Binding-site contacts:
Ligand atom C6 contacts residue GLN290 of chain 1.A at 3.5 Å.
Ligand atom O7 contacts residue ASN198 of chain 1.A at 3.3 Å (h-bond).
Ligand atom O6 contacts residue GLY286 of chain 1.A at 3.4 Å.
Ligand atom C5 contacts residue VAL287 of chain 1.A at 3.8 Å (hydrophobic).
Ligand atom O7 contacts residue GLN293 of chain 1.A at 3.3 Å.
Ligand atom O4 contacts residue LYS204 of chain 1.A at 3.2 Å.
Ligand atom C6 contacts residue GLY286 of chain 1.A at 3.6 Å.
Ligand atom C5 contacts residue ASN198 of chain 1.A at 3.7 Å.
Ligand atom C6 contacts residue SER284 of chain 1.A at 3.7 Å.
Ligand atom C1 contacts residue ASN198 of chain 1.A at 1.4 Å.
Ligand atom C8 contacts residue MET203 of chain 1.A at 3.8 Å (hydrophobic).
Ligand atom C5 contacts residue ASP201 of chain 1.A at 3.9 Å.
Ligand atom C7 contacts residue MET203 of chain 1.A at 3.8 Å (hydrophobic).
Ligand atom O5 contacts residue GLU283 of chain 1.A at 3.9 Å.
Ligand atom N2 contacts residue ASN198 of chain 1.A at 2.8 Å (h-bond).
Ligand atom O6 contacts residue GLN290 of chain 1.A at 3.8 Å.
Ligand atom O7 contacts residue GLN290 of chain 1.A at 3.4 Å.
Ligand atom N2 contacts residue MET203 of chain 1.A at 2.8 Å (h-bond).
Ligand atom O3 contacts residue MET203 of chain 1.A at 3.9 Å.
Ligand atom C8 contacts residue ASN289 of chain 1.A at 3.8 Å.
Ligand atom C2 contacts residue MET203 of chain 1.A at 3.5 Å (hydrophobic).
Ligand atom C1 contacts residue GLN290 of chain 1.A at 3.8 Å.
Ligand atom C5 contacts residue GLN290 of chain 1.A at 3.1 Å.
Ligand atom C3 contacts residue MET203 of chain 1.A at 3.4 Å (hydrophobic).
Ligand atom O5 contacts residue ASP201 of chain 1.A at 3.7 Å.
Ligand atom C4 contacts residue LYS204 of chain 1.A at 3.9 Å.
Ligand atom C6 contacts residue VAL287 of chain 1.A at 3.6 Å (hydrophobic).
Ligand atom O5 contacts residue GLN290 of chain 1.A at 3.5 Å (h-bond).
Ligand atom O3 contacts residue GLN290 of chain 1.A at 3.6 Å.
Ligand atom O7 contacts residue LYS204 of chain 1.A at 3.2 Å.
Ligand atom C2 contacts residue ASN198 of chain 1.A at 2.4 Å.
Ligand atom C6 contacts residue ASP201 of chain 1.A at 3.7 Å.
Ligand atom O6 contacts residue VAL287 of chain 1.A at 3.6 Å.
Ligand atom C1 contacts residue MET203 of chain 1.A at 3.9 Å (hydrophobic).
Ligand atom O5 contacts residue ASN198 of chain 1.A at 2.4 Å (h-bond).
Ligand atom C3 contacts residue ASN198 of chain 1.A at 3.7 Å.
Ligand atom C6 contacts residue VAL287 of chain 1.A at 3.7 Å (hydrophobic).
Ligand atom C2 contacts residue VAL287 of chain 1.A at 3.8 Å (hydrophobic).
Ligand atom C7 contacts residue ASN198 of chain 1.A at 3.3 Å.
Ligand atom C6 contacts residue GLU283 of chain 1.A at 3.9 Å.

This protein binds this small molecule.
Small molecule (SMILES): CC(=O)N[C@H]1[C@H](O[C@H]2[C@H](O)[C@@H](NC(C)=O)CO[C@@H]2CO)O[C@H](CO)[C@@H](O[C@@H]2O[C@H](CO[C@H]3O[C@H](CO)[C@@H](O)[C@H](O)[C@@H]3O)[C@@H](O)[C@H](O[C@H]3O[C@H](CO)[C@@H](O)[C@H](O)[C@@H]3O)[C@@H]2O)[C@@H]1O

Sequence of chain 1.A:
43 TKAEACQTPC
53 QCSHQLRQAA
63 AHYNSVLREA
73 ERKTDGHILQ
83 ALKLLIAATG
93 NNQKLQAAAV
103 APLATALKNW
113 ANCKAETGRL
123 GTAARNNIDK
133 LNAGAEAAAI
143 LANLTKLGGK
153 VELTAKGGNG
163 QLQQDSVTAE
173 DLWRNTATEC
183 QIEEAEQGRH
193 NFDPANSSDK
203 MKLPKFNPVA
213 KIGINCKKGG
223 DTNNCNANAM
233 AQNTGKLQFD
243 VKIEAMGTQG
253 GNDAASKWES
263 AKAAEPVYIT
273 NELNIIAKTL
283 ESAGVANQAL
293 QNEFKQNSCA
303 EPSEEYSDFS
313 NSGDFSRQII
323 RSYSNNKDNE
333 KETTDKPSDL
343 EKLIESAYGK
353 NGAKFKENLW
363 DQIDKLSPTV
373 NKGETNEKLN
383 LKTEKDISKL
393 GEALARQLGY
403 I